Sequence of chain 1.B:
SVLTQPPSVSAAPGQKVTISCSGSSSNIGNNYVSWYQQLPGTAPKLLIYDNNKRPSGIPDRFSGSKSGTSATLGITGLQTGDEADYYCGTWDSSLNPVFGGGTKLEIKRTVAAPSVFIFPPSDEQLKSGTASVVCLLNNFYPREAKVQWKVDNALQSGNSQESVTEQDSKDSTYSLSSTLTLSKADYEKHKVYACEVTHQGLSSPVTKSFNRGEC

Sequence of chain 1.A:
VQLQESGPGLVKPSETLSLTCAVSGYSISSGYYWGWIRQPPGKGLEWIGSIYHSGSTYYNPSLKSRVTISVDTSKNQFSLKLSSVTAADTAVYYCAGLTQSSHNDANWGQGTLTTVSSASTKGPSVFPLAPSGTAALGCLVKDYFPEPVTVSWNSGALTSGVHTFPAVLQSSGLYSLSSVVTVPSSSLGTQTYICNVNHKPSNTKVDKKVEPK

This protein binds this small molecule.
Small molecule (SMILES): CN1[C@@H]2CC[C@H]1CC(O[P](=O)(O)c1ccccc1)C2

Binding-site contacts:
Ligand atom N contacts residue ASN105 of chain 1.A at 2.8 Å (h-bond).
Ligand atom C2 contacts residue TYR37 of chain 1.B at 3.5 Å (hydrophobic).
Ligand atom C13 contacts residue TYR34 of chain 1.A at 3.7 Å (hydrophobic).
Ligand atom C11 contacts residue TYR34 of chain 1.A at 3.8 Å (hydrophobic).
Ligand atom C4 contacts residue PRO98 of chain 1.B at 3.6 Å (hydrophobic).
Ligand atom C13 contacts residue ASN105 of chain 1.A at 3.6 Å.
Ligand atom C6 contacts residue TYR37 of chain 1.B at 3.5 Å (hydrophobic).
Ligand atom C14 contacts residue HIS104 of chain 1.A at 3.4 Å.
Ligand atom C5 contacts residue TRP92 of chain 1.B at 3.9 Å (hydrophobic).
Ligand atom C4 contacts residue THR91 of chain 1.B at 3.1 Å.
Ligand atom C8 contacts residue LEU47 of chain 1.B at 3.9 Å (hydrophobic).
Ligand atom C8 contacts residue SER35 of chain 1.B at 3.9 Å.
Ligand atom C9 contacts residue ASN105 of chain 1.A at 3.6 Å.
Ligand atom C3 contacts residue PRO98 of chain 1.B at 3.8 Å (hydrophobic).
Ligand atom C4 contacts residue GLY90 of chain 1.B at 3.7 Å.
Ligand atom C2 contacts residue PHE100 of chain 1.B at 3.5 Å (hydrophobic).
Ligand atom C14 contacts residue ASN105 of chain 1.A at 3.5 Å.
Ligand atom C12 contacts residue ASN105 of chain 1.A at 3.7 Å.
Ligand atom C14 contacts residue LEU99 of chain 1.A at 3.9 Å (hydrophobic).
Ligand atom C8 contacts residue TYR37 of chain 1.B at 3.6 Å (hydrophobic).
Ligand atom C12 contacts residue LEU99 of chain 1.A at 4.2 Å (hydrophobic).
Ligand atom C3 contacts residue GLY90 of chain 1.B at 4.0 Å.
Ligand atom O2 contacts residue TYR37 of chain 1.B at 2.6 Å (h-bond).
Ligand atom C3 contacts residue PHE100 of chain 1.B at 3.5 Å (hydrophobic).
Ligand atom C5 contacts residue GLY90 of chain 1.B at 3.9 Å.
Ligand atom C10 contacts residue TRP92 of chain 1.B at 3.5 Å (hydrophobic).
Ligand atom C12 contacts residue TYR34 of chain 1.A at 3.6 Å (hydrophobic).
Ligand atom C7 contacts residue TYR37 of chain 1.B at 3.0 Å (hydrophobic).
Ligand atom C8 contacts residue ASN105 of chain 1.A at 3.4 Å.
Ligand atom C7 contacts residue ASN105 of chain 1.A at 3.8 Å.
Ligand atom C1 contacts residue TYR37 of chain 1.B at 2.6 Å (hydrophobic).
Ligand atom O1 contacts residue TRP109 of chain 1.A at 4.1 Å.
Ligand atom C3 contacts residue VAL99 of chain 1.B at 3.8 Å (hydrophobic).
Ligand atom C6 contacts residue TRP92 of chain 1.B at 4.0 Å (hydrophobic).
Ligand atom O1 contacts residue TYR37 of chain 1.B at 2.6 Å (h-bond).
Ligand atom C11 contacts residue TRP92 of chain 1.B at 4.0 Å (hydrophobic).
Ligand atom C4 contacts residue VAL99 of chain 1.B at 3.5 Å (hydrophobic).
Ligand atom C5 contacts residue THR91 of chain 1.B at 3.5 Å.
Ligand atom P contacts residue TYR37 of chain 1.B at 1.6 Å.
Ligand atom C6 contacts residue SER35 of chain 1.B at 4.0 Å.